Binding-site contacts:
Ligand atom N contacts residue GLY71 of chain 1.K at 2.3 Å (h-bond).
Ligand atom CD contacts residue THR121 of chain 1.K at 3.7 Å.
Ligand atom OE1 contacts residue HIS159 of chain 1.K at 3.1 Å (h-bond).
Ligand atom N contacts residue TYR188 of chain 1.K at 3.9 Å.
Ligand atom N contacts residue ASP160 of chain 1.K at 3.5 Å (salt-bridge).
Ligand atom C contacts residue THR73 of chain 1.K at 3.6 Å.
Ligand atom O contacts residue ARG78 of chain 1.K at 2.8 Å (salt-bridge).
Ligand atom CA contacts residue THR73 of chain 1.K at 3.4 Å.
Ligand atom OE1 contacts residue LYS118 of chain 1.K at 3.2 Å.
Ligand atom CD contacts residue PHE53 of chain 1.K at 3.9 Å (hydrophobic).
Ligand atom CA contacts residue PHE53 of chain 1.K at 4.3 Å (hydrophobic).
Ligand atom N contacts residue ALA70 of chain 1.K at 4.4 Å.
Ligand atom OE1 contacts residue PHE16 of chain 1.K at 3.4 Å.
Ligand atom N contacts residue ILE72 of chain 1.K at 4.1 Å.
Ligand atom C contacts residue GLY122 of chain 1.K at 4.0 Å.
Ligand atom O contacts residue PHE53 of chain 1.K at 3.3 Å.
Ligand atom CA contacts residue THR121 of chain 1.K at 3.3 Å.
Ligand atom NE2 contacts residue PHE53 of chain 1.K at 3.0 Å.
Ligand atom OE1 contacts residue THR121 of chain 1.K at 3.7 Å.
Ligand atom CB contacts residue THR121 of chain 1.K at 2.6 Å.
Ligand atom O contacts residue GLY122 of chain 1.K at 2.9 Å (h-bond).
Ligand atom CA contacts residue GLY71 of chain 1.K at 3.8 Å.
Ligand atom C contacts residue GLY71 of chain 1.K at 4.4 Å.
Ligand atom CG contacts residue PHE53 of chain 1.K at 3.7 Å (hydrophobic).
Ligand atom CD contacts residue LYS118 of chain 1.K at 3.4 Å.
Ligand atom NE2 contacts residue LYS118 of chain 1.K at 2.6 Å (salt-bridge).
Ligand atom C contacts residue ARG78 of chain 1.K at 3.2 Å.
Ligand atom C contacts residue THR121 of chain 1.K at 3.5 Å.
Ligand atom CG contacts residue THR121 of chain 1.K at 3.4 Å.
Ligand atom O contacts residue GLY120 of chain 1.K at 4.4 Å.
Ligand atom C contacts residue PHE53 of chain 1.K at 3.2 Å (hydrophobic).
Ligand atom CG contacts residue PHE16 of chain 1.K at 4.3 Å (hydrophobic).
Ligand atom N contacts residue THR73 of chain 1.K at 3.2 Å (h-bond).
Ligand atom CA contacts residue ASP160 of chain 1.K at 3.8 Å.
Ligand atom NE2 contacts residue ASP13 of chain 1.K at 3.8 Å.
Ligand atom O contacts residue THR73 of chain 1.K at 4.3 Å.
Ligand atom CD contacts residue HIS159 of chain 1.K at 4.3 Å.
Ligand atom O contacts residue THR121 of chain 1.K at 3.0 Å (h-bond).
Ligand atom CD contacts residue PHE16 of chain 1.K at 3.9 Å (hydrophobic).
Ligand atom CB contacts residue ASP160 of chain 1.K at 3.6 Å.

Sequence of chain 1.K:
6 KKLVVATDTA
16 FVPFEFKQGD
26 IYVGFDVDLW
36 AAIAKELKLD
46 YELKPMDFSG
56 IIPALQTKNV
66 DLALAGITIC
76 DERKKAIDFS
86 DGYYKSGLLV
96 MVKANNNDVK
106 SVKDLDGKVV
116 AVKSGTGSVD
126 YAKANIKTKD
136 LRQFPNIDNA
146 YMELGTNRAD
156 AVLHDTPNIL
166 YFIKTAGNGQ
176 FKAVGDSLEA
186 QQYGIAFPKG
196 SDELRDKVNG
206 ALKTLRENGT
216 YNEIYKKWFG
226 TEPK

The small molecule below binds the protein below.
Small molecule (SMILES): NC(=O)CC[C@H](N)C(=O)O